Binding-site contacts:
Ligand atom C2 contacts residue PHE137 of chain 1.A at 3.7 Å (hydrophobic).
Ligand atom C6 contacts residue VAL221 of chain 1.A at 3.9 Å (hydrophobic).
Ligand atom O1' contacts residue VAL221 of chain 1.A at 4.3 Å.
Ligand atom C2 contacts residue MET451 of chain 1.A at 4.0 Å (hydrophobic).
Ligand atom C6 contacts residue PHE137 of chain 1.A at 3.7 Å (hydrophobic).
Ligand atom C5 contacts residue ALA218 of chain 1.A at 3.9 Å (hydrophobic).
Ligand atom O1' contacts residue PHE101 of chain 1.A at 3.2 Å.
Ligand atom O1' contacts residue LEU448 of chain 1.A at 3.4 Å.
Ligand atom O2' contacts residue GLN97 of chain 1.A at 3.2 Å (h-bond).
Ligand atom C4 contacts residue PHE137 of chain 1.A at 3.9 Å (hydrophobic).
Ligand atom O2' contacts residue PHE137 of chain 1.A at 3.9 Å.
Ligand atom C1 contacts residue ALA138 of chain 1.A at 4.2 Å (hydrophobic).
Ligand atom O2 contacts residue PHE137 of chain 1.A at 4.3 Å.
Ligand atom C4 contacts residue ALA217 of chain 1.A at 4.2 Å (hydrophobic).
Ligand atom C1' contacts residue PHE137 of chain 1.A at 4.0 Å (hydrophobic).
Ligand atom C2 contacts residue LEU397 of chain 1.A at 4.0 Å (hydrophobic).
Ligand atom C1' contacts residue PHE101 of chain 1.A at 4.0 Å (hydrophobic).
Ligand atom O2 contacts residue SER398 of chain 1.A at 3.2 Å (h-bond).
Ligand atom O1' contacts residue GLN97 of chain 1.A at 4.1 Å.
Ligand atom C5 contacts residue VAL221 of chain 1.A at 4.1 Å (hydrophobic).
Ligand atom C4 contacts residue ALA218 of chain 1.A at 4.0 Å (hydrophobic).
Ligand atom O2' contacts residue SER398 of chain 1.A at 4.1 Å.
Ligand atom C5 contacts residue VAL139 of chain 1.A at 4.3 Å (hydrophobic).
Ligand atom C5 contacts residue ALA217 of chain 1.A at 3.9 Å (hydrophobic).
Ligand atom C6 contacts residue ALA138 of chain 1.A at 3.6 Å (hydrophobic).
Ligand atom C4 contacts residue MET451 of chain 1.A at 4.0 Å (hydrophobic).
Ligand atom C4 contacts residue THR214 of chain 1.A at 3.6 Å.
Ligand atom C1 contacts residue LEU448 of chain 1.A at 4.1 Å (hydrophobic).
Ligand atom C3 contacts residue PHE137 of chain 1.A at 4.0 Å (hydrophobic).
Ligand atom O2' contacts residue PHE101 of chain 1.A at 4.2 Å.
Ligand atom C1' contacts residue LEU448 of chain 1.A at 4.0 Å (hydrophobic).
Ligand atom O2 contacts residue LEU397 of chain 1.A at 3.3 Å.
Ligand atom C3 contacts residue MET451 of chain 1.A at 3.6 Å (hydrophobic).
Ligand atom O1' contacts residue ALA138 of chain 1.A at 3.8 Å.
Ligand atom C3 contacts residue LEU397 of chain 1.A at 3.8 Å (hydrophobic).
Ligand atom O2 contacts residue MET451 of chain 1.A at 3.8 Å.
Ligand atom C1' contacts residue GLN97 of chain 1.A at 4.1 Å.
Ligand atom C5 contacts residue PHE137 of chain 1.A at 4.0 Å (hydrophobic).
Ligand atom C1 contacts residue PHE137 of chain 1.A at 3.5 Å (hydrophobic).
Ligand atom C1' contacts residue ALA138 of chain 1.A at 4.0 Å (hydrophobic).

Sequence of chain 1.A:
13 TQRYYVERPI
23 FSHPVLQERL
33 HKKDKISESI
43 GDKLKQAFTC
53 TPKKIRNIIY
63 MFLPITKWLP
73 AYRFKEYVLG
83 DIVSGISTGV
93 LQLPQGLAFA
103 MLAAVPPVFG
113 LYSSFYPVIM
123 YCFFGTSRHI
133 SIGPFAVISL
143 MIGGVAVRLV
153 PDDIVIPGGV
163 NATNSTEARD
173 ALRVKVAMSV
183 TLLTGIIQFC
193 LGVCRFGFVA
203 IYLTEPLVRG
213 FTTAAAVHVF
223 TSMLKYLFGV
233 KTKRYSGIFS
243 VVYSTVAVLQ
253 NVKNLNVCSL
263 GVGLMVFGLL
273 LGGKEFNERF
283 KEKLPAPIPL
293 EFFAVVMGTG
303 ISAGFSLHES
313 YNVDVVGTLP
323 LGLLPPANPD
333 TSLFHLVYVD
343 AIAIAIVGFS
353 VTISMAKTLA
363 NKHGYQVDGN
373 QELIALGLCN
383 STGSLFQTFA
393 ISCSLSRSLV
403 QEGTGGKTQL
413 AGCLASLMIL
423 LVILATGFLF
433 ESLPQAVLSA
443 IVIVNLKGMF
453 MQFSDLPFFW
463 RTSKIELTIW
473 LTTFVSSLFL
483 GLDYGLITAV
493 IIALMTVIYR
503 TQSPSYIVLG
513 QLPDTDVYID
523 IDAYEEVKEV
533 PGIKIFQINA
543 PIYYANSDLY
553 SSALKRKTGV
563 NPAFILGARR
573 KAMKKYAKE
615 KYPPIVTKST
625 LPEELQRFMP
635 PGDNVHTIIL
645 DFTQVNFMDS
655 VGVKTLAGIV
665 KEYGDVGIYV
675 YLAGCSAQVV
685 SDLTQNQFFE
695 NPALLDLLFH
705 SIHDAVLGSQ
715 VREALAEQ

This small molecule binds to this protein.
Small molecule (SMILES): O=C(O)c1ccccc1O